Binding-site contacts:
Ligand atom C7 contacts residue ASN227 of chain 4.A at 3.7 Å.
Ligand atom N2 contacts residue ASN153 of chain 4.A at 2.8 Å (h-bond).
Ligand atom C1 contacts residue ASN153 of chain 4.A at 1.4 Å.
Ligand atom O7 contacts residue ASN227 of chain 4.A at 3.7 Å.
Ligand atom C3 contacts residue ASN153 of chain 4.A at 3.7 Å.
Ligand atom C5 contacts residue ASN153 of chain 4.A at 3.7 Å.
Ligand atom C2 contacts residue ASN153 of chain 4.A at 2.4 Å.
Ligand atom O5 contacts residue ASN153 of chain 4.A at 2.4 Å (h-bond).
Ligand atom C4 contacts residue ASN153 of chain 4.A at 4.2 Å.
Ligand atom C7 contacts residue ASN153 of chain 4.A at 3.6 Å.
Ligand atom C8 contacts residue ASN227 of chain 4.A at 3.5 Å.
Ligand atom O7 contacts residue ASN153 of chain 4.A at 4.0 Å.

Sequence of chain 4.A:
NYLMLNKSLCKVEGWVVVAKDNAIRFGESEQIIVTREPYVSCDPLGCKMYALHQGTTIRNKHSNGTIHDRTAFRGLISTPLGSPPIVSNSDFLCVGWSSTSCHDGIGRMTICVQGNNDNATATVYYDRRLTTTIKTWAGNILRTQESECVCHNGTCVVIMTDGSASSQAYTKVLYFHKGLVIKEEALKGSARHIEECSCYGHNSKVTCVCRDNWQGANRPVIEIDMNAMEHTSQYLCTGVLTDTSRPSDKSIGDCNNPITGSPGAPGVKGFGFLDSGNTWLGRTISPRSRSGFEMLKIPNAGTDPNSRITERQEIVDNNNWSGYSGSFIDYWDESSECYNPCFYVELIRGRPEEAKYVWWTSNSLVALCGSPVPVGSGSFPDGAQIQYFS

A protein and the small-molecule ligand that binds it are described below.
Small molecule (SMILES): CC(=O)N[C@H]1[C@H](O[C@H]2[C@H](O)[C@@H](NC(C)=O)CO[C@@H]2CO)O[C@H](CO)[C@@H](O)[C@@H]1O